Sequence of chain 1.B:
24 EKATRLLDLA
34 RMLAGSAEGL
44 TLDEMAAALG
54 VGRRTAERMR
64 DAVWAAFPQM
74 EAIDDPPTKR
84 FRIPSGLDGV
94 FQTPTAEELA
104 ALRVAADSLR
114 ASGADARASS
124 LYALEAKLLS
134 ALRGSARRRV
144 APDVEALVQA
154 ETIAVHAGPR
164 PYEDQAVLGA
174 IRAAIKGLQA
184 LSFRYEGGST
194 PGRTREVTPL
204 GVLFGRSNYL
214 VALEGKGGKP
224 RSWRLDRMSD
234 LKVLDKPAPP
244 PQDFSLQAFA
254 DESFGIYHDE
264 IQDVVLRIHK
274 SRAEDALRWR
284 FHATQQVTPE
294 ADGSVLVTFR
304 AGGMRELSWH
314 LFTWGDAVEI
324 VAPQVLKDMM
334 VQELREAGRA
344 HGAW

The small molecule below binds the protein below.
Small molecule (SMILES): Cc1cn([C@H]2C[C@H](O[P](=O)(O)OC[C@H]3O[C@@H](n4ccc(N)nc4=O)C[C@@H]3O)[C@@H](CO[P](=O)(O)O[C@H]3C[C@H](n4cnc5c(=O)nc(N)[nH]c54)O[C@@H]3COP(=O)=O)O2)c(=O)[nH]c1=O

Binding-site contacts:
Ligand atom N3 contacts residue TYR260 of chain 1.B at 3.1 Å.
Ligand atom O5' contacts residue TYR212 of chain 1.B at 3.2 Å (h-bond).
Ligand atom O2 contacts residue TYR260 of chain 1.B at 3.5 Å.
Ligand atom OP1 contacts residue ARG227 of chain 1.B at 2.9 Å (salt-bridge).
Ligand atom OP2 contacts residue GLY191 of chain 1.B at 3.3 Å.
Ligand atom P contacts residue TYR188 of chain 1.B at 3.2 Å.
Ligand atom P contacts residue ARG198 of chain 1.B at 3.4 Å.
Ligand atom O2 contacts residue HIS261 of chain 1.B at 3.2 Å (h-bond).
Ligand atom C3' contacts residue ARG209 of chain 1.B at 3.4 Å.
Ligand atom OP1 contacts residue SER192 of chain 1.B at 3.4 Å (h-bond).
Ligand atom C2 contacts residue ARG224 of chain 1.B at 3.4 Å.
Ligand atom O3' contacts residue TYR188 of chain 1.B at 3.1 Å (h-bond).
Ligand atom O3' contacts residue TRP312 of chain 1.B at 3.5 Å.
Ligand atom OP2 contacts residue ARG198 of chain 1.B at 2.3 Å (salt-bridge).
Ligand atom C4 contacts residue TYR260 of chain 1.B at 3.4 Å (hydrophobic).
Ligand atom C5' contacts residue TYR188 of chain 1.B at 3.2 Å (hydrophobic).
Ligand atom OP2 contacts residue GLY191 of chain 1.B at 3.5 Å (h-bond).
Ligand atom N3 contacts residue ARG224 of chain 1.B at 2.9 Å.
Ligand atom N4 contacts residue TYR260 of chain 1.B at 3.3 Å (h-bond).
Ligand atom N2 contacts residue ARG224 of chain 1.B at 3.5 Å.
Ligand atom O2 contacts residue ARG308 of chain 1.B at 3.4 Å.
Ligand atom C5 contacts residue TYR260 of chain 1.B at 3.5 Å (hydrophobic).
Ligand atom OP1 contacts residue ARG230 of chain 1.B at 2.4 Å (salt-bridge).
Ligand atom O5' contacts residue ARG198 of chain 1.B at 3.5 Å (salt-bridge).
Ligand atom O3' contacts residue TYR212 of chain 1.B at 3.2 Å.
Ligand atom N3 contacts residue HIS261 of chain 1.B at 3.4 Å (h-bond).
Ligand atom C2 contacts residue TYR260 of chain 1.B at 3.5 Å (hydrophobic).
Ligand atom C2' contacts residue SER225 of chain 1.B at 3.4 Å.
Ligand atom OP2 contacts residue SER192 of chain 1.B at 2.9 Å (h-bond).
Ligand atom C6 contacts residue TYR260 of chain 1.B at 3.4 Å (hydrophobic).
Ligand atom C4 contacts residue ARG224 of chain 1.B at 3.4 Å.
Ligand atom O4 contacts residue HIS261 of chain 1.B at 3.2 Å (h-bond).
Ligand atom O2 contacts residue ILE259 of chain 1.B at 3.4 Å (h-bond).
Ligand atom O2 contacts residue TYR260 of chain 1.B at 3.2 Å.
Ligand atom N3 contacts residue ARG308 of chain 1.B at 3.3 Å (salt-bridge).
Ligand atom O3' contacts residue ARG209 of chain 1.B at 2.7 Å (salt-bridge).
Ligand atom C7 contacts residue TYR260 of chain 1.B at 3.4 Å (hydrophobic).
Ligand atom OP1 contacts residue TYR188 of chain 1.B at 2.4 Å (h-bond).
Ligand atom C2 contacts residue TYR260 of chain 1.B at 3.3 Å (hydrophobic).
Ligand atom C4 contacts residue TYR260 of chain 1.B at 3.3 Å (hydrophobic).